Sequence of chain 1.C:
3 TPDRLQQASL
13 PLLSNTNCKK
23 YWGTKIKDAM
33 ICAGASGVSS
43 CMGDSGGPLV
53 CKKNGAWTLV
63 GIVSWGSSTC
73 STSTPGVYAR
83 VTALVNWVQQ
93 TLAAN

Binding-site contacts:
Ligand atom C9 contacts residue HIS42 of chain 1.B at 3.7 Å.
Ligand atom N contacts residue SER47 of chain 1.C at 3.0 Å (h-bond).
Ligand atom C2 contacts residue CYS43 of chain 1.C at 3.6 Å (hydrophobic).
Ligand atom O2B contacts residue CYS43 of chain 1.C at 3.8 Å.
Ligand atom N contacts residue SER66 of chain 1.C at 3.5 Å (h-bond).
Ligand atom C3 contacts residue GLY68 of chain 1.C at 4.1 Å.
Ligand atom CL4 contacts residue SER42 of chain 1.C at 3.6 Å.
Ligand atom C1 contacts residue CYS43 of chain 1.C at 3.8 Å (hydrophobic).
Ligand atom CL4 contacts residue SER69 of chain 1.C at 3.5 Å.
Ligand atom C8 contacts residue SER47 of chain 1.C at 2.3 Å.
Ligand atom C contacts residue SER47 of chain 1.C at 3.9 Å.
Ligand atom B contacts residue SER47 of chain 1.C at 1.4 Å.
Ligand atom N contacts residue HIS42 of chain 1.B at 3.9 Å.
Ligand atom B contacts residue HIS42 of chain 1.B at 3.4 Å.
Ligand atom C4 contacts residue TRP67 of chain 1.C at 3.9 Å (hydrophobic).
Ligand atom O2B contacts residue MET44 of chain 1.C at 3.6 Å.
Ligand atom C6 contacts residue TRP67 of chain 1.C at 3.7 Å (hydrophobic).
Ligand atom O3B contacts residue HIS42 of chain 1.B at 3.1 Å (h-bond).
Ligand atom C7 contacts residue SER47 of chain 1.C at 2.6 Å.
Ligand atom CL4 contacts residue SER41 of chain 1.C at 3.5 Å.
Ligand atom C6 contacts residue VAL65 of chain 1.C at 3.6 Å (hydrophobic).
Ligand atom C7 contacts residue SER66 of chain 1.C at 4.0 Å.
Ligand atom C7 contacts residue VAL65 of chain 1.C at 3.9 Å (hydrophobic).
Ligand atom C5 contacts residue SER42 of chain 1.C at 3.9 Å.
Ligand atom C4 contacts residue SER42 of chain 1.C at 3.5 Å.
Ligand atom C6 contacts residue SER42 of chain 1.C at 4.0 Å.
Ligand atom CL4 contacts residue GLY68 of chain 1.C at 3.4 Å.
Ligand atom O2B contacts residue ASP46 of chain 1.C at 3.6 Å (salt-bridge).
Ligand atom C4 contacts residue GLY68 of chain 1.C at 3.6 Å.
Ligand atom C3 contacts residue SER42 of chain 1.C at 3.9 Å.
Ligand atom C5 contacts residue TRP67 of chain 1.C at 3.4 Å (hydrophobic).
Ligand atom O2B contacts residue GLY45 of chain 1.C at 2.8 Å (h-bond).
Ligand atom O3B contacts residue SER47 of chain 1.C at 2.4 Å (h-bond).
Ligand atom C3 contacts residue SER69 of chain 1.C at 3.8 Å.
Ligand atom C7 contacts residue CYS43 of chain 1.C at 3.5 Å (hydrophobic).
Ligand atom C2 contacts residue MET44 of chain 1.C at 3.9 Å (hydrophobic).
Ligand atom C3 contacts residue CYS43 of chain 1.C at 3.9 Å (hydrophobic).
Ligand atom C5 contacts residue GLY68 of chain 1.C at 3.7 Å.
Ligand atom O2B contacts residue SER47 of chain 1.C at 2.4 Å (h-bond).
Ligand atom O contacts residue MET44 of chain 1.C at 3.9 Å.

Sequence of chain 1.B:
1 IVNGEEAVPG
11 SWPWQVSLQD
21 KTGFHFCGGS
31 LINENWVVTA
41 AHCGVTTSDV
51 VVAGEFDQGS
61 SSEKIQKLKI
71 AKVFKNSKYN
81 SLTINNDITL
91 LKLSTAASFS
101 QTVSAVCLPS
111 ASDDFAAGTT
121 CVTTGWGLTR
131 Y

This protein binds this small molecule.
Small molecule (SMILES): CC(=O)N[C@@H](Cc1ccc(Cl)cc1)[B-](O)(O)O